A protein and the small-molecule ligand that binds it are described below.
Small molecule (SMILES): CCCn1cc(-c2c[nH]c3ncc(-c4ccncc4)nc23)cn1

Binding-site contacts:
Ligand atom N11 contacts residue ASP115 of chain 1.A at 2.8 Å (salt-bridge).
Ligand atom C10 contacts residue ASP115 of chain 1.A at 4.0 Å.
Ligand atom C21 contacts residue ASP120 of chain 1.A at 3.4 Å.
Ligand atom C7 contacts residue GLN114 of chain 1.A at 3.2 Å.
Ligand atom N18 contacts residue LEU116 of chain 1.A at 3.8 Å.
Ligand atom N18 contacts residue ALA61 of chain 1.A at 4.0 Å.
Ligand atom C20 contacts residue ASP120 of chain 1.A at 3.8 Å.
Ligand atom C1 contacts residue ASP176 of chain 1.A at 3.4 Å.
Ligand atom C14 contacts residue LEU165 of chain 1.A at 3.6 Å (hydrophobic).
Ligand atom C13 contacts residue ALA61 of chain 1.A at 3.6 Å (hydrophobic).
Ligand atom C13 contacts residue ASP115 of chain 1.A at 3.6 Å.
Ligand atom C2 contacts residue CYS175 of chain 1.A at 3.8 Å (hydrophobic).
Ligand atom C24 contacts residue GLU118 of chain 1.A at 3.9 Å.
Ligand atom C13 contacts residue MET117 of chain 1.A at 3.9 Å (hydrophobic).
Ligand atom C3 contacts residue TYR45 of chain 1.A at 3.9 Å (hydrophobic).
Ligand atom C19 contacts residue ILE40 of chain 1.A at 3.9 Å (hydrophobic).
Ligand atom N22 contacts residue LYS123 of chain 1.A at 3.5 Å (salt-bridge).
Ligand atom C17 contacts residue LEU116 of chain 1.A at 3.9 Å (hydrophobic).
Ligand atom C1 contacts residue TYR45 of chain 1.A at 3.7 Å (hydrophobic).
Ligand atom C23 contacts residue ILE40 of chain 1.A at 3.9 Å (hydrophobic).
Ligand atom C1 contacts residue SER162 of chain 1.A at 3.9 Å.
Ligand atom C2 contacts residue SER162 of chain 1.A at 3.8 Å.
Ligand atom C23 contacts residue THR119 of chain 1.A at 4.0 Å.
Ligand atom C6 contacts residue GLN114 of chain 1.A at 4.0 Å.
Ligand atom C9 contacts residue GLN114 of chain 1.A at 4.0 Å.
Ligand atom C24 contacts residue ILE40 of chain 1.A at 3.8 Å (hydrophobic).
Ligand atom N18 contacts residue ASP115 of chain 1.A at 3.8 Å.
Ligand atom C10 contacts residue LEU165 of chain 1.A at 3.6 Å (hydrophobic).
Ligand atom C13 contacts residue LEU165 of chain 1.A at 3.7 Å (hydrophobic).
Ligand atom N15 contacts residue LEU165 of chain 1.A at 3.6 Å.
Ligand atom C2 contacts residue ASP176 of chain 1.A at 4.0 Å.
Ligand atom C10 contacts residue GLN114 of chain 1.A at 3.2 Å.
Ligand atom C21 contacts residue LYS123 of chain 1.A at 3.7 Å.
Ligand atom C17 contacts residue MET117 of chain 1.A at 3.2 Å (hydrophobic).
Ligand atom N11 contacts residue LEU165 of chain 1.A at 3.7 Å.
Ligand atom N11 contacts residue ALA61 of chain 1.A at 3.3 Å.
Ligand atom C10 contacts residue ALA61 of chain 1.A at 3.9 Å (hydrophobic).
Ligand atom C9 contacts residue LEU165 of chain 1.A at 3.6 Å (hydrophobic).
Ligand atom N18 contacts residue MET117 of chain 1.A at 2.9 Å (h-bond).
Ligand atom C23 contacts residue GLU118 of chain 1.A at 3.6 Å.

Sequence of chain 1.A:
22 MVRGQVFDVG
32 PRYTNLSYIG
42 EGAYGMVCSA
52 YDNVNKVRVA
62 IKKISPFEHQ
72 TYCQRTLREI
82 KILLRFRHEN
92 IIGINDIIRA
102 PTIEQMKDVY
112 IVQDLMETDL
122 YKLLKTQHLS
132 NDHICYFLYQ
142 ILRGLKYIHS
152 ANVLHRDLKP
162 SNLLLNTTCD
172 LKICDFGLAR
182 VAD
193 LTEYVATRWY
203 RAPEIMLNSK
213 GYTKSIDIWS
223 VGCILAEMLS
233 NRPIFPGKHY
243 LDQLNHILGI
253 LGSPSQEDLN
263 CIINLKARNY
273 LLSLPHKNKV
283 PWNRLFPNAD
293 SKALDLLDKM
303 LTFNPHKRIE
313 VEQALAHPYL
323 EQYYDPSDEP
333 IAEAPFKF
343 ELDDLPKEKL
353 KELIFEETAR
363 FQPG